This protein binds this small molecule.
Small molecule (SMILES): N[C@@H](CCC(=O)O)C(=O)O

Sequence of chain 1.D:
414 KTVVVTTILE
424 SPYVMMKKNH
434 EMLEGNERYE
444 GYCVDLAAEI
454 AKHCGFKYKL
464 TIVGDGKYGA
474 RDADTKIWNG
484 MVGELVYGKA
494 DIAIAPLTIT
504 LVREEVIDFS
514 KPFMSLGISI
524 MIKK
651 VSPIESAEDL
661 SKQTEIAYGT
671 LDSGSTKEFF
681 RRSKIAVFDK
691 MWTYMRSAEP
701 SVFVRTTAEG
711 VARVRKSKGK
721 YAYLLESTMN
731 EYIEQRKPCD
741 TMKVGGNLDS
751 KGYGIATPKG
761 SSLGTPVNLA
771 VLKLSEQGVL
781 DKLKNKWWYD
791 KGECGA

Binding-site contacts:
Ligand atom OE1 contacts residue THR676 of chain 1.D at 2.9 Å (h-bond).
Ligand atom OE2 contacts residue THR676 of chain 1.D at 2.6 Å (h-bond).
Ligand atom OE1 contacts residue GLU726 of chain 1.D at 3.5 Å.
Ligand atom N contacts residue PRO499 of chain 1.D at 2.8 Å (h-bond).
Ligand atom C contacts residue PRO499 of chain 1.D at 3.9 Å (hydrophobic).
Ligand atom O contacts residue LEU500 of chain 1.D at 3.3 Å.
Ligand atom OXT contacts residue THR501 of chain 1.D at 4.1 Å.
Ligand atom N contacts residue TYR753 of chain 1.D at 3.8 Å.
Ligand atom C contacts residue SER675 of chain 1.D at 3.9 Å.
Ligand atom O contacts residue PRO499 of chain 1.D at 3.1 Å (h-bond).
Ligand atom C contacts residue ARG506 of chain 1.D at 3.5 Å.
Ligand atom CA contacts residue SER675 of chain 1.D at 4.2 Å.
Ligand atom C contacts residue TYR471 of chain 1.D at 3.7 Å (hydrophobic).
Ligand atom CD contacts residue THR676 of chain 1.D at 3.1 Å.
Ligand atom OXT contacts residue SER675 of chain 1.D at 3.2 Å (h-bond).
Ligand atom OE1 contacts residue LEU725 of chain 1.D at 3.9 Å.
Ligand atom O contacts residue TYR471 of chain 1.D at 3.8 Å.
Ligand atom CD contacts residue LEU671 of chain 1.D at 4.3 Å (hydrophobic).
Ligand atom CB contacts residue TYR471 of chain 1.D at 3.5 Å (hydrophobic).
Ligand atom C contacts residue THR501 of chain 1.D at 3.4 Å.
Ligand atom CD contacts residue GLU726 of chain 1.D at 4.0 Å.
Ligand atom CA contacts residue THR501 of chain 1.D at 3.3 Å.
Ligand atom O contacts residue ARG506 of chain 1.D at 3.3 Å (salt-bridge).
Ligand atom CG contacts residue GLU726 of chain 1.D at 3.8 Å.
Ligand atom CA contacts residue GLU726 of chain 1.D at 3.2 Å.
Ligand atom OE2 contacts residue SER675 of chain 1.D at 3.5 Å (h-bond).
Ligand atom CG contacts residue LEU671 of chain 1.D at 4.2 Å (hydrophobic).
Ligand atom OXT contacts residue TYR471 of chain 1.D at 3.6 Å.
Ligand atom N contacts residue TYR471 of chain 1.D at 3.9 Å.
Ligand atom OE2 contacts residue GLY674 of chain 1.D at 4.0 Å.
Ligand atom CB contacts residue SER675 of chain 1.D at 3.9 Å.
Ligand atom CG contacts residue TYR471 of chain 1.D at 4.0 Å (hydrophobic).
Ligand atom CB contacts residue GLU726 of chain 1.D at 4.1 Å.
Ligand atom N contacts residue GLU726 of chain 1.D at 3.3 Å (salt-bridge).
Ligand atom CA contacts residue PRO499 of chain 1.D at 3.9 Å (hydrophobic).
Ligand atom O contacts residue THR501 of chain 1.D at 2.9 Å (h-bond).
Ligand atom N contacts residue THR501 of chain 1.D at 3.6 Å.
Ligand atom OXT contacts residue ARG506 of chain 1.D at 2.8 Å (salt-bridge).
Ligand atom CA contacts residue TYR471 of chain 1.D at 4.2 Å (hydrophobic).
Ligand atom OXT contacts residue GLY674 of chain 1.D at 4.0 Å.